Sequence of chain 4.A:
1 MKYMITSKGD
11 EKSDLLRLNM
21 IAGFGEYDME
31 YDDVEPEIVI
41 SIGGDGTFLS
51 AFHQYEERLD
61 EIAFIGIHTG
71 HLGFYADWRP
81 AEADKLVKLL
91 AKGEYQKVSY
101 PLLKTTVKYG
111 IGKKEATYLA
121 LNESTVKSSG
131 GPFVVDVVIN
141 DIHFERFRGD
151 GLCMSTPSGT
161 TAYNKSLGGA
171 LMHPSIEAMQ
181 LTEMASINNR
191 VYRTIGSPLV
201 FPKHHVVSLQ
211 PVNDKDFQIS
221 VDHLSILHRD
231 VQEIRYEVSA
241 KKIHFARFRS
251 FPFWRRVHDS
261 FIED

This protein binds this small molecule.
Small molecule (SMILES): [N-]=[N+]=NCCCn1c(Br)nc2c(N)ncnc21

Sequence of chain 1.A:
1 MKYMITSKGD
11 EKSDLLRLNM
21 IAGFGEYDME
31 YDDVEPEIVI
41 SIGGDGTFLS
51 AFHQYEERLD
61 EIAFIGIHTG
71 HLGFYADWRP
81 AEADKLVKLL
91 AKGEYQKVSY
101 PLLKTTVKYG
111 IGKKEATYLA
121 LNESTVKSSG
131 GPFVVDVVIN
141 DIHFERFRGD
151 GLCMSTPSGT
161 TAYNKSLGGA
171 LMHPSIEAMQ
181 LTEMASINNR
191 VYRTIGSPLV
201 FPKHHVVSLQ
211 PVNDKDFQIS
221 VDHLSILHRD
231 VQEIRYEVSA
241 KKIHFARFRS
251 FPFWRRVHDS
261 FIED

Binding-site contacts:
Ligand atom N6 contacts residue PHE74 of chain 4.A at 4.0 Å.
Ligand atom C6 contacts residue ASN122 of chain 4.A at 4.3 Å.
Ligand atom N1 contacts residue THR161 of chain 4.A at 2.8 Å (h-bond).
Ligand atom N6 contacts residue THR161 of chain 4.A at 3.4 Å (h-bond).
Ligand atom C6 contacts residue ALA162 of chain 4.A at 3.7 Å (hydrophobic).
Ligand atom BR8 contacts residue ASN122 of chain 4.A at 3.7 Å.
Ligand atom C2 contacts residue PHE74 of chain 4.A at 3.6 Å (hydrophobic).
Ligand atom N6 contacts residue TYR75 of chain 4.A at 3.6 Å.
Ligand atom N7 contacts residue TYR75 of chain 4.A at 4.0 Å.
Ligand atom C8 contacts residue ASN122 of chain 4.A at 3.5 Å.
Ligand atom C8 contacts residue ASP45 of chain 4.A at 3.6 Å.
Ligand atom N3 contacts residue ALA162 of chain 4.A at 4.0 Å.
Ligand atom C6 contacts residue ASP45 of chain 4.A at 4.1 Å.
Ligand atom C2 contacts residue THR161 of chain 4.A at 3.2 Å.
Ligand atom NAL contacts residue TYR192 of chain 1.A at 4.2 Å.
Ligand atom C5 contacts residue ALA162 of chain 4.A at 3.8 Å (hydrophobic).
Ligand atom C2 contacts residue ALA162 of chain 4.A at 3.8 Å (hydrophobic).
Ligand atom N6 contacts residue ASN122 of chain 4.A at 3.5 Å (h-bond).
Ligand atom NAA contacts residue TYR192 of chain 1.A at 3.2 Å.
Ligand atom N6 contacts residue SER158 of chain 4.A at 3.4 Å (h-bond).
Ligand atom N7 contacts residue ASN122 of chain 4.A at 3.0 Å (h-bond).
Ligand atom C6 contacts residue THR161 of chain 4.A at 3.5 Å.
Ligand atom NAA contacts residue ASN189 of chain 1.A at 3.9 Å.
Ligand atom BR8 contacts residue LEU49 of chain 4.A at 3.5 Å.
Ligand atom N1 contacts residue ALA162 of chain 4.A at 3.7 Å.
Ligand atom N9 contacts residue ASP45 of chain 4.A at 4.1 Å.
Ligand atom N6 contacts residue ALA162 of chain 4.A at 4.2 Å.
Ligand atom C5 contacts residue ASN122 of chain 4.A at 3.9 Å.
Ligand atom C5 contacts residue ASP45 of chain 4.A at 3.7 Å.
Ligand atom N7 contacts residue ASP45 of chain 4.A at 3.8 Å.
Ligand atom C6 contacts residue PHE74 of chain 4.A at 4.1 Å (hydrophobic).
Ligand atom NAA contacts residue HIS71 of chain 4.A at 4.1 Å.
Ligand atom N3 contacts residue THR161 of chain 4.A at 4.1 Å.
Ligand atom N3 contacts residue ASP45 of chain 4.A at 4.3 Å.
Ligand atom N7 contacts residue ALA162 of chain 4.A at 4.3 Å.
Ligand atom BR8 contacts residue GLY46 of chain 4.A at 3.9 Å.
Ligand atom C4 contacts residue ASP45 of chain 4.A at 3.9 Å.
Ligand atom C4 contacts residue ALA162 of chain 4.A at 3.9 Å (hydrophobic).
Ligand atom N1 contacts residue PHE74 of chain 4.A at 3.3 Å.
Ligand atom BR8 contacts residue ASP45 of chain 4.A at 3.8 Å.